Binding-site contacts:
Ligand atom O7 contacts residue ASN12 of chain 18.M at 3.6 Å.
Ligand atom C5 contacts residue ASN12 of chain 18.M at 4.2 Å.
Ligand atom C1 contacts residue ASN12 of chain 18.M at 2.2 Å.
Ligand atom C7 contacts residue ASN12 of chain 18.M at 3.9 Å.
Ligand atom N2 contacts residue ASN12 of chain 18.M at 3.8 Å.
Ligand atom O5 contacts residue ASN12 of chain 18.M at 2.8 Å (h-bond).
Ligand atom C2 contacts residue ASN12 of chain 18.M at 3.3 Å.

Sequence of chain 18.M:
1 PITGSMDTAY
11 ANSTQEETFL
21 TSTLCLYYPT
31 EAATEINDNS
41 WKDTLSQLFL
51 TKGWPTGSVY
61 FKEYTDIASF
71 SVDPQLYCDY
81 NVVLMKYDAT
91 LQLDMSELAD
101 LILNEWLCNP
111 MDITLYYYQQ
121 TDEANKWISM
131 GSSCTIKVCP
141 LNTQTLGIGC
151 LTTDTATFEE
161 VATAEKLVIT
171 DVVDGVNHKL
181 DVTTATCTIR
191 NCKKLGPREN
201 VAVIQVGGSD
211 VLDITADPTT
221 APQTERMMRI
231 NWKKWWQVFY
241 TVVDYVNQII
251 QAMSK

This small molecule binds to this protein.
Small molecule (SMILES): CC(=O)N[C@H]1[C@H](O[C@H]2[C@H](O)[C@@H](NC(C)=O)CO[C@@H]2CO)O[C@H](CO)[C@@H](O)[C@@H]1O